Sequence of chain 1.A:
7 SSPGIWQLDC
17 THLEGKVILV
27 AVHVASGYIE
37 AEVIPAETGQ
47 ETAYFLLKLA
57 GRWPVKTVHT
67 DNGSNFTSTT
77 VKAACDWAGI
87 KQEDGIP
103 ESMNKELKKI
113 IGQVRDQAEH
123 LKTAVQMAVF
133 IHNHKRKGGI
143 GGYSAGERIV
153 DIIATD

Sequence of chain 1.B:
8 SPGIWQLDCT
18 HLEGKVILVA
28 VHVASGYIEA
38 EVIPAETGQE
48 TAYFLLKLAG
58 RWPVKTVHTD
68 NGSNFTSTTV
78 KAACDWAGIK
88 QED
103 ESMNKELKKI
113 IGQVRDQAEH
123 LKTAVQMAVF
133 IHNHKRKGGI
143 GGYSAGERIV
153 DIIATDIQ

Binding-site contacts:
Ligand atom C5 contacts residue TYR50 of chain 1.A at 3.5 Å (hydrophobic).
Ligand atom C2 contacts residue TYR50 of chain 1.B at 3.6 Å (hydrophobic).
Ligand atom O1 contacts residue TYR50 of chain 1.A at 3.6 Å.
Ligand atom C2 contacts residue LYS124 of chain 1.A at 3.7 Å.
Ligand atom C6 contacts residue TYR50 of chain 1.B at 3.5 Å (hydrophobic).
Ligand atom O6 contacts residue TYR50 of chain 1.B at 3.8 Å.
Ligand atom O6 contacts residue LYS54 of chain 1.B at 3.7 Å.
Ligand atom C6 contacts residue LYS54 of chain 1.B at 3.2 Å.
Ligand atom O4 contacts residue GLU47 of chain 1.B at 2.8 Å (salt-bridge).
Ligand atom O1 contacts residue LYS54 of chain 1.A at 2.6 Å (salt-bridge).
Ligand atom O3 contacts residue LYS124 of chain 1.A at 2.2 Å (salt-bridge).
Ligand atom C6 contacts residue VAL39 of chain 1.B at 3.5 Å (hydrophobic).
Ligand atom O5 contacts residue GLU38 of chain 1.B at 4.1 Å.
Ligand atom C3 contacts residue GLU47 of chain 1.A at 3.3 Å.
Ligand atom C4 contacts residue LYS124 of chain 1.B at 3.2 Å.
Ligand atom O3 contacts residue PRO41 of chain 1.A at 4.0 Å.
Ligand atom O6 contacts residue VAL39 of chain 1.B at 3.0 Å (h-bond).
Ligand atom O3 contacts residue GLU47 of chain 1.A at 2.6 Å (salt-bridge).
Ligand atom O6 contacts residue LYS124 of chain 1.B at 2.4 Å (salt-bridge).
Ligand atom O4 contacts residue ILE40 of chain 1.B at 4.2 Å.
Ligand atom C4 contacts residue GLU47 of chain 1.B at 3.5 Å.
Ligand atom O4 contacts residue GLU47 of chain 1.A at 3.7 Å.
Ligand atom C1 contacts residue GLU38 of chain 1.A at 3.8 Å.
Ligand atom C2 contacts residue LYS54 of chain 1.A at 4.0 Å.
Ligand atom O2 contacts residue LYS124 of chain 1.A at 3.3 Å (salt-bridge).
Ligand atom O2 contacts residue VAL39 of chain 1.A at 3.9 Å.
Ligand atom C6 contacts residue GLU38 of chain 1.B at 3.8 Å.
Ligand atom O1 contacts residue GLU38 of chain 1.A at 3.7 Å.
Ligand atom O5 contacts residue TYR50 of chain 1.A at 3.9 Å.
Ligand atom C6 contacts residue LYS124 of chain 1.B at 3.2 Å.
Ligand atom O4 contacts residue LYS124 of chain 1.B at 2.3 Å (salt-bridge).
Ligand atom O6 contacts residue TYR50 of chain 1.A at 4.1 Å.
Ligand atom C4 contacts residue TYR50 of chain 1.B at 4.0 Å (hydrophobic).
Ligand atom C1 contacts residue LYS54 of chain 1.A at 3.5 Å.
Ligand atom O6 contacts residue GLU38 of chain 1.B at 3.5 Å.
Ligand atom C1 contacts residue GLU38 of chain 1.A at 3.6 Å.
Ligand atom C3 contacts residue LYS124 of chain 1.A at 3.4 Å.
Ligand atom O2 contacts residue VAL39 of chain 1.A at 3.3 Å (h-bond).
Ligand atom C5 contacts residue LYS124 of chain 1.B at 3.2 Å.
Ligand atom O5 contacts residue LYS54 of chain 1.A at 3.5 Å (salt-bridge).

A protein and the small-molecule ligand that binds it are described below.
Small molecule (SMILES): OC[C@H]1O[C@@](CO)(O[C@H]2O[C@H](CO)[C@@H](O)[C@H](O)[C@H]2O)[C@@H](O)[C@@H]1O